A protein and the small-molecule ligand that binds it are described below.
Small molecule (SMILES): CC(=O)N[C@@H]1[C@@H](O)[C@H](O)[C@@H](CO)O[C@H]1O

Binding-site contacts:
Ligand atom C3 contacts residue ASN286 of chain 3.A at 3.8 Å.
Ligand atom O5 contacts residue ASN286 of chain 3.A at 2.3 Å (h-bond).
Ligand atom N2 contacts residue ASN286 of chain 3.A at 3.0 Å (h-bond).
Ligand atom C7 contacts residue ASN286 of chain 3.A at 3.6 Å.
Ligand atom C4 contacts residue ASN286 of chain 3.A at 4.3 Å.
Ligand atom C1 contacts residue ASN286 of chain 3.A at 1.4 Å.
Ligand atom C8 contacts residue ASN275 of chain 3.A at 4.3 Å.
Ligand atom C2 contacts residue ASN286 of chain 3.A at 2.5 Å.
Ligand atom C5 contacts residue ASN286 of chain 3.A at 3.6 Å.
Ligand atom O7 contacts residue ASN286 of chain 3.A at 3.6 Å.

Sequence of chain 3.A:
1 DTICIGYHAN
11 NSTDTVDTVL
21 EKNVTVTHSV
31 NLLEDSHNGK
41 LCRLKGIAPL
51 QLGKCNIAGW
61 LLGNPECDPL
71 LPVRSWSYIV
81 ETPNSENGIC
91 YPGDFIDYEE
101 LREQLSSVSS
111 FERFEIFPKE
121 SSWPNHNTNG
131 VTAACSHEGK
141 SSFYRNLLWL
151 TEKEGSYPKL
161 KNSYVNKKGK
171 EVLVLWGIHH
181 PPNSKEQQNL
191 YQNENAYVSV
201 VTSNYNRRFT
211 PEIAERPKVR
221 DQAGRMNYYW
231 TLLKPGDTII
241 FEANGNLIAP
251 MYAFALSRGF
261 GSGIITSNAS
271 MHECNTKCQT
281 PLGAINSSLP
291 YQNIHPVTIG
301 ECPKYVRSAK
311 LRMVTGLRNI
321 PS